Sequence of chain 54.A:
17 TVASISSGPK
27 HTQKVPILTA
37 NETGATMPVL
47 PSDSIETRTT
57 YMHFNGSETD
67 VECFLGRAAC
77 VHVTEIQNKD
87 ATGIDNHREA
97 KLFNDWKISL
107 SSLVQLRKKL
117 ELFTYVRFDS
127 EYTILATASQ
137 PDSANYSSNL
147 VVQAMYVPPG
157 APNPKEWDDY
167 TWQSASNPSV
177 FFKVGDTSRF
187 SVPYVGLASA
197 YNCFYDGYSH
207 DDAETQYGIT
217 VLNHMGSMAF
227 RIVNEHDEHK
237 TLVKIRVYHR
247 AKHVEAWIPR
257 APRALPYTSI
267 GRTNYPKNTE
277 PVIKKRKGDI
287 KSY

This protein binds this small molecule.
Small molecule (SMILES): Cc1cc(CCCCCOc2ccc(C3=NCCO3)cc2)on1

Sequence of chain 54.C:
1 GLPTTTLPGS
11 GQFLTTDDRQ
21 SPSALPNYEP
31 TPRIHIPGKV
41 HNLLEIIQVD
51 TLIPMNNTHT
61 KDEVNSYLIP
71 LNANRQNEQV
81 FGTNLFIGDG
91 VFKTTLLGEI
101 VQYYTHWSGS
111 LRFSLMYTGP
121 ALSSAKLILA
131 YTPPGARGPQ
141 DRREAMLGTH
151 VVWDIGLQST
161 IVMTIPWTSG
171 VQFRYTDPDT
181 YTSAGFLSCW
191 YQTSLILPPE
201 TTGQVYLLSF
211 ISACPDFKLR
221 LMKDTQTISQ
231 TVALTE

Binding-site contacts:
Ligand atom C5 contacts residue LEU106 of chain 54.A at 3.8 Å (hydrophobic).
Ligand atom C5B contacts residue MET224 of chain 54.A at 3.8 Å (hydrophobic).
Ligand atom N3A contacts residue PRO174 of chain 54.A at 3.7 Å.
Ligand atom N3A contacts residue PHE186 of chain 54.A at 4.0 Å.
Ligand atom C1B contacts residue TYR128 of chain 54.A at 3.6 Å (hydrophobic).
Ligand atom C2C contacts residue TYR197 of chain 54.A at 3.7 Å (hydrophobic).
Ligand atom O1A contacts residue PHE186 of chain 54.A at 3.0 Å.
Ligand atom C5C contacts residue VAL191 of chain 54.A at 3.8 Å (hydrophobic).
Ligand atom N2 contacts residue LEU106 of chain 54.A at 3.8 Å.
Ligand atom N3A contacts residue TYR152 of chain 54.A at 3.5 Å.
Ligand atom C5A contacts residue ALA150 of chain 54.A at 3.6 Å (hydrophobic).
Ligand atom O1B contacts residue ILE104 of chain 54.A at 3.9 Å.
Ligand atom N3A contacts residue ALA24 of chain 54.C at 3.8 Å.
Ligand atom C2A contacts residue TYR152 of chain 54.A at 3.6 Å (hydrophobic).
Ligand atom C1B contacts residue ILE104 of chain 54.A at 4.0 Å (hydrophobic).
Ligand atom C3B contacts residue VAL188 of chain 54.A at 3.8 Å (hydrophobic).
Ligand atom C2C contacts residue MET221 of chain 54.A at 4.0 Å (hydrophobic).
Ligand atom C3B contacts residue TYR152 of chain 54.A at 3.7 Å (hydrophobic).
Ligand atom C2A contacts residue PHE186 of chain 54.A at 3.3 Å (hydrophobic).
Ligand atom C6B contacts residue TYR128 of chain 54.A at 3.3 Å (hydrophobic).
Ligand atom C4A contacts residue PRO174 of chain 54.A at 3.1 Å (hydrophobic).
Ligand atom O1 contacts residue MET221 of chain 54.A at 3.9 Å.
Ligand atom C4B contacts residue TYR152 of chain 54.A at 3.8 Å (hydrophobic).
Ligand atom C5B contacts residue TYR128 of chain 54.A at 4.0 Å (hydrophobic).
Ligand atom C3C contacts residue TYR128 of chain 54.A at 3.4 Å (hydrophobic).
Ligand atom C5B contacts residue PHE186 of chain 54.A at 3.9 Å (hydrophobic).
Ligand atom C1B contacts residue VAL188 of chain 54.A at 3.8 Å (hydrophobic).
Ligand atom C1C contacts residue LEU106 of chain 54.A at 3.8 Å (hydrophobic).
Ligand atom C4B contacts residue PHE186 of chain 54.A at 3.6 Å (hydrophobic).
Ligand atom C4 contacts residue LEU106 of chain 54.A at 3.9 Å (hydrophobic).
Ligand atom C6B contacts residue ILE104 of chain 54.A at 3.6 Å (hydrophobic).
Ligand atom C1C contacts residue TYR128 of chain 54.A at 3.7 Å (hydrophobic).
Ligand atom C5A contacts residue VAL176 of chain 54.A at 3.6 Å (hydrophobic).
Ligand atom O1 contacts residue LEU106 of chain 54.A at 3.8 Å.
Ligand atom C2B contacts residue VAL188 of chain 54.A at 3.5 Å (hydrophobic).
Ligand atom C4 contacts residue TYR197 of chain 54.A at 3.8 Å (hydrophobic).
Ligand atom C5A contacts residue PHE186 of chain 54.A at 3.5 Å (hydrophobic).
Ligand atom C4C contacts residue VAL191 of chain 54.A at 3.0 Å (hydrophobic).
Ligand atom O1B contacts residue TYR128 of chain 54.A at 3.4 Å (h-bond).
Ligand atom C4C contacts residue VAL188 of chain 54.A at 3.7 Å (hydrophobic).